Sequence of chain 45.F:
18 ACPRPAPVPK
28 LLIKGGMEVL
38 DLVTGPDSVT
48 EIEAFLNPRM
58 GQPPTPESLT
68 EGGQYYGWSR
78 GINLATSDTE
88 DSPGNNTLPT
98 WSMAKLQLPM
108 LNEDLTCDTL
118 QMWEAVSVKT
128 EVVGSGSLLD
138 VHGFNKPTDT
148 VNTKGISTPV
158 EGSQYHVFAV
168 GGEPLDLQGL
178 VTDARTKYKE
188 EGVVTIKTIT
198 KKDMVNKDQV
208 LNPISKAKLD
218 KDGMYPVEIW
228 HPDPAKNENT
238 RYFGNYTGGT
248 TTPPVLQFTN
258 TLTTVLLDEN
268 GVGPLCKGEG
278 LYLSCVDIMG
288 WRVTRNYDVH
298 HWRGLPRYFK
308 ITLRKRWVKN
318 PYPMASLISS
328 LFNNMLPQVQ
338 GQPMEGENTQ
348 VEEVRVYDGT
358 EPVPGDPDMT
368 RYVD

Sequence of chain 41.F:
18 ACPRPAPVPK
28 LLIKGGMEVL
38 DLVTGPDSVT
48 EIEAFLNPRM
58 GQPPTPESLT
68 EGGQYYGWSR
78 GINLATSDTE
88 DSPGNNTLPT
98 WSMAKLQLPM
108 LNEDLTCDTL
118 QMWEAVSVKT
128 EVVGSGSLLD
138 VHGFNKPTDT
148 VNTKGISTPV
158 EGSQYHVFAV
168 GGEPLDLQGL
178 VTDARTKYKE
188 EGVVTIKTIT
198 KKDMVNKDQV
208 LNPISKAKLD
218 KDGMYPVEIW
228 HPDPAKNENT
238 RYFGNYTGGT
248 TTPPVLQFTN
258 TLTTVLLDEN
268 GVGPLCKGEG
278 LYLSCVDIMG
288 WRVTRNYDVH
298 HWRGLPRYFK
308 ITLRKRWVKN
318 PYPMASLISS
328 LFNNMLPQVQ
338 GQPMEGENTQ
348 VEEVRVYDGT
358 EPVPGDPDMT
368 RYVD

This protein binds this small molecule.
Small molecule (SMILES): CC(=O)N[C@H]1[C@H]([C@H](O)[C@H](O)CO)O[C@@](O[C@H]2[C@@H](O)[C@@H](CO)O[C@@H](O[C@H]3[C@H](O)[C@@H](O)[C@H](O)O[C@@H]3CO)[C@@H]2O)(C(=O)O)C[C@@H]1O

Binding-site contacts:
Ligand atom C4 contacts residue TYR72 of chain 41.F at 3.5 Å (hydrophobic).
Ligand atom O10 contacts residue THR291 of chain 41.F at 3.7 Å.
Ligand atom C6 contacts residue TYR72 of chain 41.F at 3.6 Å (hydrophobic).
Ligand atom O10 contacts residue ASN293 of chain 41.F at 3.5 Å (h-bond).
Ligand atom C4 contacts residue HIS298 of chain 41.F at 4.1 Å.
Ligand atom C3 contacts residue ARG77 of chain 41.F at 3.9 Å.
Ligand atom C1 contacts residue ARG77 of chain 41.F at 3.5 Å.
Ligand atom O1B contacts residue ARG77 of chain 41.F at 2.9 Å (salt-bridge).
Ligand atom O1A contacts residue GLY78 of chain 41.F at 3.7 Å.
Ligand atom C1 contacts residue TYR72 of chain 41.F at 3.8 Å (hydrophobic).
Ligand atom C6 contacts residue THR94 of chain 41.F at 4.2 Å.
Ligand atom O4 contacts residue ASN80 of chain 41.F at 4.2 Å.
Ligand atom O1B contacts residue TYR72 of chain 41.F at 4.1 Å.
Ligand atom C3 contacts residue GLY78 of chain 41.F at 4.0 Å.
Ligand atom O1A contacts residue TYR72 of chain 41.F at 3.2 Å.
Ligand atom C10 contacts residue TYR72 of chain 41.F at 4.1 Å (hydrophobic).
Ligand atom O8 contacts residue TYR72 of chain 41.F at 4.2 Å.
Ligand atom C2 contacts residue GLY78 of chain 41.F at 4.2 Å.
Ligand atom O4 contacts residue ILE79 of chain 41.F at 3.5 Å (h-bond).
Ligand atom C11 contacts residue ASP85 of chain 45.F at 3.7 Å.
Ligand atom C7 contacts residue TYR72 of chain 41.F at 4.2 Å (hydrophobic).
Ligand atom O4 contacts residue HIS298 of chain 41.F at 3.1 Å (h-bond).
Ligand atom O4 contacts residue GLY78 of chain 41.F at 3.1 Å.
Ligand atom C4 contacts residue VAL296 of chain 41.F at 4.3 Å (hydrophobic).
Ligand atom O4 contacts residue VAL296 of chain 41.F at 3.8 Å.
Ligand atom C3 contacts residue VAL296 of chain 41.F at 3.5 Å (hydrophobic).
Ligand atom O8 contacts residue ARG77 of chain 41.F at 3.9 Å.
Ligand atom C3 contacts residue GLY78 of chain 41.F at 4.2 Å.
Ligand atom N5 contacts residue TYR72 of chain 41.F at 3.1 Å (h-bond).
Ligand atom O3 contacts residue ASN80 of chain 41.F at 4.0 Å.
Ligand atom C3 contacts residue HIS298 of chain 41.F at 4.1 Å.
Ligand atom C5 contacts residue ASN93 of chain 41.F at 4.2 Å.
Ligand atom O4 contacts residue TYR72 of chain 41.F at 4.3 Å.
Ligand atom C4 contacts residue GLY78 of chain 41.F at 3.4 Å.
Ligand atom O3 contacts residue GLY78 of chain 41.F at 3.7 Å.
Ligand atom C6 contacts residue ASN93 of chain 41.F at 3.1 Å.
Ligand atom C5 contacts residue TYR72 of chain 41.F at 3.6 Å (hydrophobic).
Ligand atom O4 contacts residue THR291 of chain 41.F at 3.3 Å.
Ligand atom O1A contacts residue ARG77 of chain 41.F at 3.0 Å (salt-bridge).
Ligand atom O6 contacts residue ASN93 of chain 41.F at 2.9 Å (h-bond).